This protein binds this small molecule.
Small molecule (SMILES): CC(=O)N[C@@H]1[C@@H](O)[C@H](O)[C@@H](CO)O[C@H]1O

Binding-site contacts:
Ligand atom C6 contacts residue THR181 of chain 1.A at 4.2 Å.
Ligand atom C8 contacts residue VAL307 of chain 1.A at 4.3 Å (hydrophobic).
Ligand atom O6 contacts residue TYR198 of chain 1.A at 3.7 Å.
Ligand atom O6 contacts residue THR181 of chain 1.A at 4.3 Å.
Ligand atom O5 contacts residue GLU200 of chain 1.A at 3.0 Å (salt-bridge).
Ligand atom C5 contacts residue THR181 of chain 1.A at 4.4 Å.
Ligand atom O7 contacts residue ASN179 of chain 1.A at 3.8 Å.
Ligand atom C2 contacts residue ASN179 of chain 1.A at 2.7 Å.
Ligand atom C5 contacts residue GLU200 of chain 1.A at 4.1 Å.
Ligand atom O5 contacts residue THR181 of chain 1.A at 4.3 Å.
Ligand atom C7 contacts residue ASN179 of chain 1.A at 3.5 Å.
Ligand atom N2 contacts residue ASN179 of chain 1.A at 3.1 Å (h-bond).
Ligand atom C6 contacts residue TYR198 of chain 1.A at 4.4 Å (hydrophobic).
Ligand atom O6 contacts residue GLU200 of chain 1.A at 3.0 Å (salt-bridge).
Ligand atom C8 contacts residue ASN179 of chain 1.A at 4.4 Å.
Ligand atom C1 contacts residue ASN179 of chain 1.A at 1.4 Å.
Ligand atom C1 contacts residue GLU200 of chain 1.A at 3.7 Å.
Ligand atom C3 contacts residue ASN179 of chain 1.A at 3.9 Å.
Ligand atom C6 contacts residue GLU200 of chain 1.A at 4.1 Å.
Ligand atom C4 contacts residue ASN179 of chain 1.A at 4.3 Å.
Ligand atom C5 contacts residue ASN179 of chain 1.A at 3.5 Å.
Ligand atom O5 contacts residue ASN179 of chain 1.A at 2.4 Å (h-bond).

Sequence of chain 1.A:
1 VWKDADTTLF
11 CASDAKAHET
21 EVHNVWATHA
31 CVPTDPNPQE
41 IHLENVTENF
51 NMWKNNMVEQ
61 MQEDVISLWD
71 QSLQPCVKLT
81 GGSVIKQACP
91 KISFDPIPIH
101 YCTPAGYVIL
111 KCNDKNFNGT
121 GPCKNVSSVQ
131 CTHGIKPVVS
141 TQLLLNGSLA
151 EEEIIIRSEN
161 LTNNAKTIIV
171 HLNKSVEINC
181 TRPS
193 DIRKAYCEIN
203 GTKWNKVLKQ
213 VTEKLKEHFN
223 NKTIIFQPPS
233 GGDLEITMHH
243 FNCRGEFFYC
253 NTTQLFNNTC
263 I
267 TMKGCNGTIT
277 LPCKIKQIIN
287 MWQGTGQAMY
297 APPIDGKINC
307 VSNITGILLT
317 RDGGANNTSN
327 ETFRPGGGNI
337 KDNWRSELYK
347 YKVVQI